Binding-site contacts:
Ligand atom OAD contacts residue SER41 of chain 1.D at 2.9 Å (h-bond).
Ligand atom OAB contacts residue SER41 of chain 1.D at 4.0 Å.
Ligand atom OAC contacts residue PHE42 of chain 1.D at 3.9 Å.
Ligand atom OAG contacts residue TYR61 of chain 1.D at 3.3 Å (h-bond).
Ligand atom OAE contacts residue SER39 of chain 1.D at 3.5 Å.
Ligand atom OAC contacts residue SER39 of chain 1.D at 2.6 Å.
Ligand atom OAH contacts residue ARG65 of chain 1.D at 2.5 Å (salt-bridge).
Ligand atom CAX contacts residue SER41 of chain 1.D at 4.0 Å.
Ligand atom OAC contacts residue ARG65 of chain 1.D at 3.7 Å.
Ligand atom PAZ contacts residue ARG65 of chain 1.D at 3.6 Å.
Ligand atom PAZ contacts residue TYR61 of chain 1.D at 3.1 Å.
Ligand atom OAF contacts residue ARG65 of chain 1.D at 3.9 Å.
Ligand atom OAE contacts residue ARG65 of chain 1.D at 4.5 Å.
Ligand atom OAE contacts residue SER41 of chain 1.D at 4.0 Å.
Ligand atom OAH contacts residue TYR61 of chain 1.D at 3.0 Å (h-bond).
Ligand atom OAC contacts residue SER41 of chain 1.D at 4.3 Å.
Ligand atom PAZ contacts residue SER39 of chain 1.D at 4.1 Å.
Ligand atom OAE contacts residue VAL38 of chain 1.D at 3.6 Å (h-bond).
Ligand atom OAC contacts residue TYR61 of chain 1.D at 2.7 Å (h-bond).
Ligand atom OAE contacts residue ARG40 of chain 1.D at 3.8 Å.
Ligand atom PAY contacts residue SER41 of chain 1.D at 4.2 Å.

This protein binds this small molecule.
Small molecule (SMILES): CCCCCCCCCC[n+]1ccn(CC(O)(P(=O)([O-])O)P(=O)(O)O)c1

Sequence of chain 1.D:
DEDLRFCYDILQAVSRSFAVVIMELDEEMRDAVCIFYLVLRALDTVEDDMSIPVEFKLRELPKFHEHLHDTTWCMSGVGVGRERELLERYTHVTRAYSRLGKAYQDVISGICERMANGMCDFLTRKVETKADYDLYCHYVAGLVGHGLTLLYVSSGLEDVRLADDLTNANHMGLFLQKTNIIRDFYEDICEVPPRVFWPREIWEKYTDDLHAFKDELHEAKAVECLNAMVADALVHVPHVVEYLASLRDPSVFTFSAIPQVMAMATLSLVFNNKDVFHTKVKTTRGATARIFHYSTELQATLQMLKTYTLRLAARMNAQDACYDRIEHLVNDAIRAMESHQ